Sequence of chain 1.A:
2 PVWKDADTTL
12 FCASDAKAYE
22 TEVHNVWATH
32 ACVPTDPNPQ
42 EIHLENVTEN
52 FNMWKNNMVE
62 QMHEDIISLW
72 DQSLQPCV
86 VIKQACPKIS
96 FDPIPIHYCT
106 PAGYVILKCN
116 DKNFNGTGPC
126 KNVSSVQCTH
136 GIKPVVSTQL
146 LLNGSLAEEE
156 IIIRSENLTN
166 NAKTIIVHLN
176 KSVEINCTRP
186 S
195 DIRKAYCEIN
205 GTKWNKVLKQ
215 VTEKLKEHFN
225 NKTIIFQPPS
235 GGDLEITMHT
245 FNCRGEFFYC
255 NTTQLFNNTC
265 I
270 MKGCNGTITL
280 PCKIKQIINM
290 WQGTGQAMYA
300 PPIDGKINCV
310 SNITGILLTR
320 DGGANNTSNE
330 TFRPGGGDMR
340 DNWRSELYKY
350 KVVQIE

Binding-site contacts:
Ligand atom O4 contacts residue GLN214 of chain 1.A at 4.1 Å.
Ligand atom C3 contacts residue ASN175 of chain 1.A at 3.8 Å.
Ligand atom C5 contacts residue GLN214 of chain 1.A at 4.3 Å.
Ligand atom O5 contacts residue ILE156 of chain 1.A at 3.2 Å.
Ligand atom C5 contacts residue ASN175 of chain 1.A at 3.7 Å.
Ligand atom O6 contacts residue ILE156 of chain 1.A at 4.2 Å.
Ligand atom C1 contacts residue ILE156 of chain 1.A at 3.6 Å (hydrophobic).
Ligand atom O6 contacts residue LYS218 of chain 1.A at 3.4 Å.
Ligand atom C6 contacts residue LYS218 of chain 1.A at 3.6 Å.
Ligand atom C3 contacts residue GLN214 of chain 1.A at 3.7 Å.
Ligand atom C7 contacts residue ASN175 of chain 1.A at 3.2 Å.
Ligand atom C6 contacts residue ILE156 of chain 1.A at 3.9 Å (hydrophobic).
Ligand atom C4 contacts residue ASN175 of chain 1.A at 4.2 Å.
Ligand atom C6 contacts residue GLU155 of chain 1.A at 3.7 Å.
Ligand atom O7 contacts residue GLU154 of chain 1.A at 3.7 Å.
Ligand atom C1 contacts residue GLU154 of chain 1.A at 4.3 Å.
Ligand atom C1 contacts residue ASN175 of chain 1.A at 1.4 Å.
Ligand atom N2 contacts residue ASN175 of chain 1.A at 2.9 Å (h-bond).
Ligand atom C8 contacts residue LYS176 of chain 1.A at 4.2 Å.
Ligand atom O5 contacts residue GLU155 of chain 1.A at 3.6 Å.
Ligand atom O7 contacts residue ASN175 of chain 1.A at 3.2 Å (h-bond).
Ligand atom O5 contacts residue GLU154 of chain 1.A at 4.4 Å.
Ligand atom C4 contacts residue GLN214 of chain 1.A at 4.3 Å.
Ligand atom C2 contacts residue ASN175 of chain 1.A at 2.4 Å.
Ligand atom C5 contacts residue ILE156 of chain 1.A at 3.5 Å (hydrophobic).
Ligand atom O3 contacts residue GLN214 of chain 1.A at 4.3 Å.
Ligand atom O5 contacts residue ASN175 of chain 1.A at 2.4 Å (h-bond).
Ligand atom C8 contacts residue ASN175 of chain 1.A at 4.1 Å.
Ligand atom C5 contacts residue GLU155 of chain 1.A at 4.4 Å.
Ligand atom C1 contacts residue GLN214 of chain 1.A at 4.2 Å.
Ligand atom C1 contacts residue GLU155 of chain 1.A at 4.3 Å.

A protein and the small-molecule ligand that binds it are described below.
Small molecule (SMILES): CC(=O)N[C@@H]1[C@@H](O)[C@H](O)[C@@H](CO)O[C@H]1O